Binding-site contacts:
Ligand atom C2A contacts residue ASP185 of chain 4.A at 3.5 Å.
Ligand atom O contacts residue ARG374 of chain 4.A at 2.9 Å (salt-bridge).
Ligand atom O3P contacts residue TYR58 of chain 2.A at 3.5 Å (h-bond).
Ligand atom CA contacts residue LYS210 of chain 4.A at 3.3 Å.
Ligand atom O1P contacts residue GLY88 of chain 4.A at 3.0 Å (h-bond).
Ligand atom P contacts residue GLY88 of chain 4.A at 3.4 Å.
Ligand atom C4A contacts residue TYR113 of chain 4.A at 3.5 Å (hydrophobic).
Ligand atom C contacts residue SER339 of chain 4.A at 3.7 Å.
Ligand atom O1P contacts residue ARG60 of chain 2.A at 2.8 Å (salt-bridge).
Ligand atom O4P contacts residue SER207 of chain 4.A at 3.1 Å (h-bond).
Ligand atom ND contacts residue VAL338 of chain 4.A at 3.6 Å.
Ligand atom P contacts residue TYR58 of chain 2.A at 3.6 Å.
Ligand atom O4P contacts residue GLY88 of chain 4.A at 3.5 Å.
Ligand atom O3P contacts residue THR209 of chain 4.A at 2.8 Å (h-bond).
Ligand atom ND contacts residue SER339 of chain 4.A at 2.9 Å (h-bond).
Ligand atom N contacts residue LYS210 of chain 4.A at 3.3 Å.
Ligand atom C4A contacts residue LYS210 of chain 4.A at 3.4 Å.
Ligand atom CA contacts residue TYR113 of chain 4.A at 3.3 Å (hydrophobic).
Ligand atom C5A contacts residue TYR113 of chain 4.A at 3.6 Å (hydrophobic).
Ligand atom C4 contacts residue TYR113 of chain 4.A at 3.5 Å (hydrophobic).
Ligand atom C6 contacts residue ASP185 of chain 4.A at 3.4 Å.
Ligand atom O2P contacts residue TYR58 of chain 2.A at 2.5 Å (h-bond).
Ligand atom C5 contacts residue TYR113 of chain 4.A at 3.5 Å (hydrophobic).
Ligand atom O1P contacts residue ILE89 of chain 4.A at 2.9 Å (h-bond).
Ligand atom O3P contacts residue GLY88 of chain 4.A at 3.0 Å (h-bond).
Ligand atom CB contacts residue TYR113 of chain 4.A at 3.3 Å (hydrophobic).
Ligand atom N1 contacts residue ASP185 of chain 4.A at 2.6 Å (salt-bridge).
Ligand atom N contacts residue TYR113 of chain 4.A at 3.4 Å.
Ligand atom P contacts residue SER207 of chain 4.A at 3.5 Å.
Ligand atom C2 contacts residue ASP185 of chain 4.A at 3.5 Å.
Ligand atom CB contacts residue LYS210 of chain 4.A at 3.1 Å.
Ligand atom O contacts residue LEU340 of chain 4.A at 3.3 Å.
Ligand atom OG contacts residue VAL338 of chain 4.A at 3.7 Å.
Ligand atom P contacts residue ARG60 of chain 2.A at 3.7 Å.
Ligand atom O1P contacts residue SER87 of chain 4.A at 3.4 Å.
Ligand atom OG contacts residue SER339 of chain 4.A at 3.6 Å (h-bond).
Ligand atom N1 contacts residue THR187 of chain 4.A at 3.7 Å.
Ligand atom O2P contacts residue ARG60 of chain 2.A at 2.9 Å (salt-bridge).
Ligand atom O3P contacts residue SER207 of chain 4.A at 2.7 Å (h-bond).
Ligand atom C3 contacts residue TYR113 of chain 4.A at 3.6 Å (hydrophobic).

Sequence of chain 2.A:
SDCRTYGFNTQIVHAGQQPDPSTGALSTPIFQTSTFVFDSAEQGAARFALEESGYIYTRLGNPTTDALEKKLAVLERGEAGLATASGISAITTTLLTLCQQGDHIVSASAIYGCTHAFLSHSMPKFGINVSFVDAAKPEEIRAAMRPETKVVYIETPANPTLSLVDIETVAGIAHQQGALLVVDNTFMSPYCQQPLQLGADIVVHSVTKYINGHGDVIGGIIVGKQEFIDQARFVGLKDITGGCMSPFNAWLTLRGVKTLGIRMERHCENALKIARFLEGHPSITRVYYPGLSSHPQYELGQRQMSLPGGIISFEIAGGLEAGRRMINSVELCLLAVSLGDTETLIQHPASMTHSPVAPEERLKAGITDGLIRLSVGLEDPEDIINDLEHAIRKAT

This small molecule binds to this protein.
Small molecule (SMILES): Cc1ncc(COP(=O)(O)O)c(C/N=C2\CONC2=O)c1O

Sequence of chain 4.A:
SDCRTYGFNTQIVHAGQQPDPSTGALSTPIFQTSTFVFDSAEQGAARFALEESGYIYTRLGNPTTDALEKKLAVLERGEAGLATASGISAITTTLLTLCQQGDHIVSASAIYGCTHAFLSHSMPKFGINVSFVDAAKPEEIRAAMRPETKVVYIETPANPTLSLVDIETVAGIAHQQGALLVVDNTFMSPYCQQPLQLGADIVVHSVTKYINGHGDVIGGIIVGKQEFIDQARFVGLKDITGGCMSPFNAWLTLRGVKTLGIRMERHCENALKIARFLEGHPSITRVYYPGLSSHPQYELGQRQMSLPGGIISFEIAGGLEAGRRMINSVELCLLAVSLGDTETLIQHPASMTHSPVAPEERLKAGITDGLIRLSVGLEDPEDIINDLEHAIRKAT